Binding-site contacts:
Ligand atom CG contacts residue LEU75 of chain 1.B at 3.7 Å (hydrophobic).
Ligand atom CB contacts residue LEU75 of chain 1.B at 4.1 Å (hydrophobic).
Ligand atom CG1 contacts residue GLU245 of chain 1.B at 3.4 Å.
Ligand atom CG contacts residue GLU245 of chain 1.B at 3.8 Å.
Ligand atom CD2 contacts residue ILE61 of chain 1.B at 3.6 Å (hydrophobic).
Ligand atom CG2 contacts residue LEU242 of chain 1.B at 3.9 Å (hydrophobic).
Ligand atom O contacts residue ILE61 of chain 1.B at 4.0 Å.
Ligand atom CA contacts residue VAL79 of chain 1.B at 4.1 Å (hydrophobic).
Ligand atom CD1 contacts residue ILE61 of chain 1.B at 3.6 Å (hydrophobic).
Ligand atom N contacts residue GLU245 of chain 1.B at 4.1 Å.
Ligand atom C contacts residue LYS65 of chain 1.B at 3.8 Å.
Ligand atom CA contacts residue GLU245 of chain 1.B at 3.6 Å.
Ligand atom NE2 contacts residue LEU75 of chain 1.B at 3.7 Å.
Ligand atom O contacts residue LYS65 of chain 1.B at 3.2 Å (salt-bridge).
Ligand atom C contacts residue LYS65 of chain 1.B at 3.5 Å.
Ligand atom O contacts residue LYS65 of chain 1.B at 3.0 Å (salt-bridge).
Ligand atom CA contacts residue LYS65 of chain 1.B at 3.7 Å.
Ligand atom CA contacts residue GLU245 of chain 1.B at 3.7 Å.
Ligand atom CD2 contacts residue LEU82 of chain 1.B at 3.9 Å (hydrophobic).
Ligand atom CD1 contacts residue ASP241 of chain 1.B at 3.6 Å.
Ligand atom CB contacts residue ILE61 of chain 1.B at 4.0 Å (hydrophobic).
Ligand atom NZ contacts residue GLU83 of chain 1.B at 3.1 Å (salt-bridge).
Ligand atom CD1 contacts residue GLN78 of chain 1.B at 4.1 Å.
Ligand atom CD2 contacts residue GLN78 of chain 1.B at 3.8 Å.
Ligand atom N contacts residue LEU242 of chain 1.B at 3.9 Å.
Ligand atom C contacts residue GLU245 of chain 1.B at 3.6 Å.
Ligand atom CD2 contacts residue MET246 of chain 1.B at 3.6 Å (hydrophobic).
Ligand atom N contacts residue GLU245 of chain 1.B at 2.8 Å (salt-bridge).
Ligand atom N contacts residue ILE61 of chain 1.B at 4.1 Å.
Ligand atom CE contacts residue GLU83 of chain 1.B at 3.2 Å.
Ligand atom CD2 contacts residue VAL79 of chain 1.B at 3.6 Å (hydrophobic).
Ligand atom CG contacts residue ILE61 of chain 1.B at 3.9 Å (hydrophobic).
Ligand atom CB contacts residue LEU242 of chain 1.B at 3.9 Å (hydrophobic).
Ligand atom CD2 contacts residue GLU83 of chain 1.B at 3.6 Å.
Ligand atom CA contacts residue ILE61 of chain 1.B at 4.1 Å (hydrophobic).
Ligand atom CB contacts residue GLU245 of chain 1.B at 3.5 Å.
Ligand atom CD1 contacts residue LEU82 of chain 1.B at 3.7 Å (hydrophobic).
Ligand atom CD1 contacts residue VAL79 of chain 1.B at 3.7 Å (hydrophobic).
Ligand atom CD1 contacts residue LEU242 of chain 1.B at 3.4 Å (hydrophobic).
Ligand atom C contacts residue ILE61 of chain 1.B at 4.1 Å (hydrophobic).

A small-molecule ligand and the protein it binds are described below.
Small molecule (SMILES): CC[C@H](C)[C@H](NC(=O)[C@@H](N)CCCCN)C(=O)N[C@@H](CC(C)C)C(=O)N[C@@H](Cc1cnc[nH]1)C(=O)N[C@@H](CCCN=C(N)N)C(=O)N[C@@H](CC(C)C)C(=O)N[C@@H](CC(C)C)C(=O)N[C@@H](CCC(N)=O)C(=O)N[C@H](C=O)CC(=O)O

Sequence of chain 1.B:
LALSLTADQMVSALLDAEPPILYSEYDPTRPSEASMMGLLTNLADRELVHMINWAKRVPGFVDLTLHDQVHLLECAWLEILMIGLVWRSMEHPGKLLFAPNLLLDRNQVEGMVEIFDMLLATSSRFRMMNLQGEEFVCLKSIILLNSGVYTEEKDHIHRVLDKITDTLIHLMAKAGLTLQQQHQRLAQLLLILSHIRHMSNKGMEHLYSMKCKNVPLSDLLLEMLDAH